This protein binds this small molecule.
Small molecule (SMILES): Nc1ncnc2[nH]cnc12

Sequence of chain 2.A:
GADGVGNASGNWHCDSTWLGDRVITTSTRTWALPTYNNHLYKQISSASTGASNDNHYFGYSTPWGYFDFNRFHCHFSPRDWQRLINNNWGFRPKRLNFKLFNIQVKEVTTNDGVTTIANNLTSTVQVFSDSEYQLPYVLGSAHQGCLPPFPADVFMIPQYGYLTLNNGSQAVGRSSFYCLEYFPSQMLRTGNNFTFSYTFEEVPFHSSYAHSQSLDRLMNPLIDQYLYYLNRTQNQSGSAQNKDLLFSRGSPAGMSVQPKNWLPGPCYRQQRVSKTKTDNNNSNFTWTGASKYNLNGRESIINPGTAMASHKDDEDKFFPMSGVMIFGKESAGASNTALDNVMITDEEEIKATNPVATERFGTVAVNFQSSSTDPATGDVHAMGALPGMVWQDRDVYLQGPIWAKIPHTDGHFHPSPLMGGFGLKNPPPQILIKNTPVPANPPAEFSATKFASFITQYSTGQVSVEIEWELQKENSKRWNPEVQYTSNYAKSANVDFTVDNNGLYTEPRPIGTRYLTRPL

Binding-site contacts:
Ligand atom N1 contacts residue PHE638 of chain 2.A at 4.1 Å.
Ligand atom N9 contacts residue HIS630 of chain 2.A at 4.4 Å.
Ligand atom C6 contacts residue GLY639 of chain 2.A at 3.7 Å.
Ligand atom N6 contacts residue PHE638 of chain 2.A at 3.7 Å.
Ligand atom N6 contacts residue PRO633 of chain 2.A at 4.4 Å.
Ligand atom N1 contacts residue PRO631 of chain 2.A at 4.2 Å.
Ligand atom C6 contacts residue PRO631 of chain 2.A at 4.3 Å (hydrophobic).
Ligand atom N6 contacts residue GLY637 of chain 2.A at 3.4 Å (h-bond).
Ligand atom N7 contacts residue ASP609 of chain 2.A at 4.0 Å.
Ligand atom C5 contacts residue PRO420 of chain 2.A at 4.5 Å (hydrophobic).
Ligand atom C2 contacts residue PRO631 of chain 2.A at 4.2 Å (hydrophobic).
Ligand atom N7 contacts residue SER632 of chain 2.A at 3.7 Å.
Ligand atom N6 contacts residue GLY639 of chain 2.A at 3.5 Å (h-bond).
Ligand atom N6 contacts residue SER632 of chain 2.A at 3.6 Å.
Ligand atom N9 contacts residue PRO631 of chain 2.A at 3.8 Å.
Ligand atom C2 contacts residue ILE622 of chain 2.A at 4.3 Å (hydrophobic).
Ligand atom C2 contacts residue GLY639 of chain 2.A at 2.9 Å.
Ligand atom C4 contacts residue PRO631 of chain 2.A at 4.2 Å (hydrophobic).
Ligand atom C5 contacts residue PRO631 of chain 2.A at 4.4 Å (hydrophobic).
Ligand atom C8 contacts residue HIS630 of chain 2.A at 3.3 Å.
Ligand atom N7 contacts residue HIS630 of chain 2.A at 3.7 Å.
Ligand atom C6 contacts residue SER632 of chain 2.A at 4.0 Å.
Ligand atom N3 contacts residue PRO631 of chain 2.A at 4.1 Å.
Ligand atom C5 contacts residue SER632 of chain 2.A at 3.9 Å.
Ligand atom N1 contacts residue GLY639 of chain 2.A at 3.0 Å (h-bond).
Ligand atom N3 contacts residue GLY639 of chain 2.A at 4.2 Å.